Binding-site contacts:
Ligand atom C4 contacts residue GLN165 of chain 1.C at 3.8 Å.
Ligand atom C5 contacts residue THR94 of chain 1.C at 4.5 Å.
Ligand atom C6 contacts residue PHE161 of chain 1.C at 4.3 Å (hydrophobic).
Ligand atom C6 contacts residue THR94 of chain 1.C at 4.3 Å.
Ligand atom O2 contacts residue GLU195 of chain 1.C at 3.4 Å.
Ligand atom C4 contacts residue ARG167 of chain 1.C at 3.8 Å.
Ligand atom C2 contacts residue PHE194 of chain 1.C at 3.8 Å (hydrophobic).
Ligand atom N3 contacts residue ARG167 of chain 1.C at 4.2 Å.
Ligand atom C5 contacts residue PHE161 of chain 1.C at 4.1 Å (hydrophobic).
Ligand atom O2 contacts residue GOL1 of chain 1.L at 3.2 Å.
Ligand atom N1 contacts residue PHE194 of chain 1.C at 4.3 Å.
Ligand atom N4 contacts residue GLN165 of chain 1.C at 3.6 Å.
Ligand atom O2 contacts residue MET196 of chain 1.C at 3.5 Å.
Ligand atom C6 contacts residue GOL1 of chain 1.L at 4.3 Å.
Ligand atom N1 contacts residue PHE161 of chain 1.C at 4.1 Å.
Ligand atom O2 contacts residue GLN165 of chain 1.C at 3.0 Å (h-bond).
Ligand atom C6 contacts residue THR93 of chain 1.C at 4.3 Å.
Ligand atom N4 contacts residue ARG167 of chain 1.C at 2.9 Å (salt-bridge).
Ligand atom C6 contacts residue GLY95 of chain 1.C at 4.2 Å.
Ligand atom N3 contacts residue PHE161 of chain 1.C at 3.6 Å.
Ligand atom C2 contacts residue PHE161 of chain 1.C at 3.8 Å (hydrophobic).
Ligand atom C4 contacts residue GLY95 of chain 1.C at 4.2 Å.
Ligand atom C2 contacts residue GLN165 of chain 1.C at 3.7 Å.
Ligand atom N1 contacts residue GOL1 of chain 1.L at 3.3 Å.
Ligand atom C2 contacts residue GOL1 of chain 1.L at 3.7 Å.
Ligand atom N4 contacts residue PHE161 of chain 1.C at 4.3 Å.
Ligand atom C2 contacts residue GLU195 of chain 1.C at 4.1 Å.
Ligand atom N4 contacts residue GLY95 of chain 1.C at 4.4 Å.
Ligand atom C4 contacts residue PHE161 of chain 1.C at 3.8 Å (hydrophobic).
Ligand atom C4 contacts residue PHE194 of chain 1.C at 4.4 Å (hydrophobic).
Ligand atom C5 contacts residue GLY95 of chain 1.C at 3.8 Å.
Ligand atom O2 contacts residue PHE161 of chain 1.C at 4.0 Å.
Ligand atom O2 contacts residue PHE194 of chain 1.C at 4.0 Å.
Ligand atom N3 contacts residue PHE194 of chain 1.C at 3.9 Å.
Ligand atom N3 contacts residue GLN165 of chain 1.C at 3.0 Å (h-bond).

Sequence of chain 1.C:
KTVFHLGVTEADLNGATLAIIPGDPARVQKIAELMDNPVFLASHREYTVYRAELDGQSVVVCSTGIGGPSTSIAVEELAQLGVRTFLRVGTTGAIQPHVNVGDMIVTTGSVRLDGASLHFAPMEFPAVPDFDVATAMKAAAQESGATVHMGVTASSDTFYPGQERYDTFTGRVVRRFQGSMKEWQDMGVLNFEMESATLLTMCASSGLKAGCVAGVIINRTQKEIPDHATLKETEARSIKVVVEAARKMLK

The small molecule below binds the protein below.
Small molecule (SMILES): Nc1ccnc(=O)[nH]1